The protein below binds the small molecule below.
Small molecule (SMILES): O=C(Nc1ccccc1)Nc1ccccc1

Sequence of chain 1.A:
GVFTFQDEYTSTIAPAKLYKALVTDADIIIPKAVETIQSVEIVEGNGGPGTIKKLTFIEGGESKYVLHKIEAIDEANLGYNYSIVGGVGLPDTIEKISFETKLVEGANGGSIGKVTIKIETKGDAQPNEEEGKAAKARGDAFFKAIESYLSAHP

Binding-site contacts:
Ligand atom C12 contacts residue ILE120 of chain 1.A at 4.3 Å (hydrophobic).
Ligand atom C1 contacts residue GLY90 of chain 1.A at 4.2 Å.
Ligand atom C15 contacts residue PHE6 of chain 1.A at 3.6 Å (hydrophobic).
Ligand atom C10 contacts residue GLY133 of chain 1.A at 3.9 Å.
Ligand atom C16 contacts residue ILE118 of chain 1.A at 3.4 Å (hydrophobic).
Ligand atom C2 contacts residue VAL67 of chain 1.A at 4.2 Å (hydrophobic).
Ligand atom C15 contacts residue ILE120 of chain 1.A at 4.0 Å (hydrophobic).
Ligand atom C12 contacts residue GLY133 of chain 1.A at 3.2 Å.
Ligand atom N9 contacts residue ALA136 of chain 1.A at 3.7 Å.
Ligand atom C4 contacts residue GLY90 of chain 1.A at 4.2 Å.
Ligand atom C8 contacts residue ILE98 of chain 1.A at 4.1 Å (hydrophobic).
Ligand atom C2 contacts residue ARG139 of chain 1.A at 3.9 Å.
Ligand atom C5 contacts residue ALA136 of chain 1.A at 4.1 Å (hydrophobic).
Ligand atom N7 contacts residue ILE98 of chain 1.A at 4.0 Å.
Ligand atom C14 contacts residue PRO128 of chain 1.A at 4.4 Å (hydrophobic).
Ligand atom C13 contacts residue GLY133 of chain 1.A at 3.3 Å.
Ligand atom C13 contacts residue ASN129 of chain 1.A at 4.1 Å.
Ligand atom C14 contacts residue PHE6 of chain 1.A at 3.8 Å (hydrophobic).
Ligand atom C14 contacts residue ILE120 of chain 1.A at 4.2 Å (hydrophobic).
Ligand atom C4 contacts residue ALA136 of chain 1.A at 4.4 Å (hydrophobic).
Ligand atom C5 contacts residue ARG139 of chain 1.A at 4.1 Å.
Ligand atom N7 contacts residue ALA136 of chain 1.A at 3.5 Å.
Ligand atom C13 contacts residue ILE120 of chain 1.A at 4.3 Å (hydrophobic).
Ligand atom C8 contacts residue ALA136 of chain 1.A at 3.7 Å (hydrophobic).
Ligand atom C15 contacts residue ILE118 of chain 1.A at 4.0 Å (hydrophobic).
Ligand atom C10 contacts residue ILE120 of chain 1.A at 4.1 Å (hydrophobic).
Ligand atom N9 contacts residue ILE98 of chain 1.A at 4.2 Å.
Ligand atom C10 contacts residue ALA136 of chain 1.A at 4.5 Å (hydrophobic).
Ligand atom C13 contacts residue PRO128 of chain 1.A at 4.1 Å (hydrophobic).
Ligand atom C4 contacts residue ARG139 of chain 1.A at 3.4 Å.
Ligand atom C3 contacts residue VAL89 of chain 1.A at 4.3 Å (hydrophobic).
Ligand atom C14 contacts residue GLY133 of chain 1.A at 4.0 Å.
Ligand atom O11 contacts residue ALA136 of chain 1.A at 4.3 Å.
Ligand atom C3 contacts residue ARG139 of chain 1.A at 3.3 Å.
Ligand atom C2 contacts residue GLY90 of chain 1.A at 3.4 Å.
Ligand atom O11 contacts residue GLU132 of chain 1.A at 4.4 Å.
Ligand atom C16 contacts residue ILE120 of chain 1.A at 4.0 Å (hydrophobic).
Ligand atom C3 contacts residue GLY90 of chain 1.A at 3.4 Å.
Ligand atom C12 contacts residue GLU132 of chain 1.A at 4.5 Å.
Ligand atom C6 contacts residue PHE100 of chain 1.A at 3.9 Å (hydrophobic).